This protein binds this small molecule.
Small molecule (SMILES): C=CC(=O)Nc1cccc(-c2c[nH]c3ncnc(OC)c23)c1

Binding-site contacts:
Ligand atom CAI contacts residue LEU146 of chain 1.B at 3.6 Å (hydrophobic).
Ligand atom C6 contacts residue LEU146 of chain 1.B at 3.4 Å (hydrophobic).
Ligand atom C4 contacts residue MET94 of chain 1.B at 3.7 Å (hydrophobic).
Ligand atom N3 contacts residue GLU92 of chain 1.B at 3.9 Å.
Ligand atom CAP contacts residue LEU26 of chain 1.B at 3.9 Å (hydrophobic).
Ligand atom C5 contacts residue LEU146 of chain 1.B at 3.6 Å (hydrophobic).
Ligand atom CAN contacts residue LEU26 of chain 1.B at 3.8 Å (hydrophobic).
Ligand atom OAJ contacts residue VAL34 of chain 1.B at 3.7 Å.
Ligand atom CAH contacts residue GLY97 of chain 1.B at 4.0 Å.
Ligand atom CAO contacts residue GLY27 of chain 1.B at 3.7 Å.
Ligand atom OAJ contacts residue LEU146 of chain 1.B at 3.9 Å.
Ligand atom C2 contacts residue LEU146 of chain 1.B at 3.6 Å (hydrophobic).
Ligand atom CAL contacts residue LEU146 of chain 1.B at 4.0 Å (hydrophobic).
Ligand atom N3 contacts residue TYR93 of chain 1.B at 3.8 Å.
Ligand atom CAI contacts residue LEU26 of chain 1.B at 3.8 Å (hydrophobic).
Ligand atom CAV contacts residue ASP101 of chain 1.B at 3.8 Å.
Ligand atom CAH contacts residue LEU146 of chain 1.B at 3.9 Å (hydrophobic).
Ligand atom C2 contacts residue MET94 of chain 1.B at 3.8 Å (hydrophobic).
Ligand atom CAS contacts residue CYS98 of chain 1.B at 3.5 Å (hydrophobic).
Ligand atom C4 contacts residue LEU26 of chain 1.B at 4.0 Å (hydrophobic).
Ligand atom NAG contacts residue TYR93 of chain 1.B at 3.8 Å.
Ligand atom NAG contacts residue LEU26 of chain 1.B at 3.8 Å.
Ligand atom NAQ contacts residue CYS98 of chain 1.B at 3.9 Å.
Ligand atom CAT contacts residue CYS98 of chain 1.B at 2.7 Å (hydrophobic).
Ligand atom N3 contacts residue MET94 of chain 1.B at 3.0 Å (h-bond).
Ligand atom CAH contacts residue MET94 of chain 1.B at 3.9 Å (hydrophobic).
Ligand atom N1 contacts residue ALA46 of chain 1.B at 3.5 Å.
Ligand atom CAT contacts residue ASP101 of chain 1.B at 3.4 Å.
Ligand atom CAN contacts residue GLY27 of chain 1.B at 3.8 Å.
Ligand atom N1 contacts residue LEU146 of chain 1.B at 3.4 Å.
Ligand atom CAV contacts residue CYS98 of chain 1.B at 1.8 Å (hydrophobic).
Ligand atom C2 contacts residue ALA46 of chain 1.B at 3.2 Å (hydrophobic).
Ligand atom C4 contacts residue LEU146 of chain 1.B at 3.8 Å (hydrophobic).
Ligand atom CAP contacts residue VAL34 of chain 1.B at 3.8 Å (hydrophobic).
Ligand atom CAV contacts residue ALA143 of chain 1.B at 3.9 Å (hydrophobic).
Ligand atom NAG contacts residue MET94 of chain 1.B at 2.9 Å (h-bond).
Ligand atom CAH contacts residue LEU26 of chain 1.B at 3.8 Å (hydrophobic).
Ligand atom N3 contacts residue ALA46 of chain 1.B at 3.8 Å.
Ligand atom C2 contacts residue GLU92 of chain 1.B at 3.1 Å.
Ligand atom N3 contacts residue LEU146 of chain 1.B at 3.8 Å.

Sequence of chain 1.B:
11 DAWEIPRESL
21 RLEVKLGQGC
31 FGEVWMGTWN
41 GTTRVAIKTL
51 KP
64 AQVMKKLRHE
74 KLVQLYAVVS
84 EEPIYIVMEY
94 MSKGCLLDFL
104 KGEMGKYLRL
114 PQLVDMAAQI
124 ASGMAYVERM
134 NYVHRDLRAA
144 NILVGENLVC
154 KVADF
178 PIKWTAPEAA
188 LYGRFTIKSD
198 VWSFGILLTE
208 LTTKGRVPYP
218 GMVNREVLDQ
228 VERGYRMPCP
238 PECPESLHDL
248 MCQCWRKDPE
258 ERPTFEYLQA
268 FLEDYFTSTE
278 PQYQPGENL